Sequence of chain 1.B:
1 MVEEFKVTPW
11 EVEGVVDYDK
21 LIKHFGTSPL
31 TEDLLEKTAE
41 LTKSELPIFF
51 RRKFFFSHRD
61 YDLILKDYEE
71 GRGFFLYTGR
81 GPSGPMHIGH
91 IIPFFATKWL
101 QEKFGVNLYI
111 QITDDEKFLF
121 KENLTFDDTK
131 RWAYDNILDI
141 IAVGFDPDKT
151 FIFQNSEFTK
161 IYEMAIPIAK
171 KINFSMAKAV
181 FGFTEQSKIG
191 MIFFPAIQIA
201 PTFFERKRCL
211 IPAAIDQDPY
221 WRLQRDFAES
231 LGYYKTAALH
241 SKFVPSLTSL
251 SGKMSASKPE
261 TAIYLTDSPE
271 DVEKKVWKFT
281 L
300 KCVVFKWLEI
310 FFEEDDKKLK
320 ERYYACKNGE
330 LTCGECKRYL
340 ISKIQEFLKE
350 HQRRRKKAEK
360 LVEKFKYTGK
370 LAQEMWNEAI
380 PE

Binding-site contacts:
Ligand atom N6 contacts residue LYS253 of chain 1.B at 3.5 Å.
Ligand atom O5' contacts residue HIS90 of chain 1.B at 3.5 Å.
Ligand atom N1 contacts residue VAL244 of chain 1.B at 2.8 Å (h-bond).
Ligand atom CZ2 contacts residue TRP221 of chain 1.B at 3.5 Å (hydrophobic).
Ligand atom C4 contacts residue GLY89 of chain 1.B at 3.4 Å.
Ligand atom NH3 contacts residue GLN198 of chain 1.B at 3.1 Å (h-bond).
Ligand atom CE2 contacts residue TYR77 of chain 1.B at 3.5 Å (hydrophobic).
Ligand atom C2 contacts residue GLY89 of chain 1.B at 3.3 Å.
Ligand atom CE2 contacts residue GLN198 of chain 1.B at 3.4 Å.
Ligand atom NH3 contacts residue GLU116 of chain 1.B at 2.7 Å (salt-bridge).
Ligand atom N6 contacts residue VAL244 of chain 1.B at 3.4 Å (h-bond).
Ligand atom C8 contacts residue HIS90 of chain 1.B at 3.5 Å.
Ligand atom CD2 contacts residue GLY79 of chain 1.B at 3.4 Å.
Ligand atom O1P contacts residue ARG80 of chain 1.B at 3.1 Å (salt-bridge).
Ligand atom CD2 contacts residue GLN198 of chain 1.B at 3.4 Å.
Ligand atom NE1 contacts residue TYR77 of chain 1.B at 2.7 Å (h-bond).
Ligand atom CA contacts residue GLN217 of chain 1.B at 3.3 Å.
Ligand atom CD1 contacts residue THR113 of chain 1.B at 3.5 Å.
Ligand atom CD1 contacts residue GLN198 of chain 1.B at 3.3 Å.
Ligand atom N1 contacts residue PHE243 of chain 1.B at 3.5 Å.
Ligand atom N6 contacts residue MET254 of chain 1.B at 3.4 Å (h-bond).
Ligand atom CE2 contacts residue GLY79 of chain 1.B at 3.4 Å.
Ligand atom CH2 contacts residue GLY79 of chain 1.B at 3.5 Å.
Ligand atom N3 contacts residue GLY89 of chain 1.B at 3.0 Å (h-bond).
Ligand atom O3' contacts residue PRO93 of chain 1.B at 3.4 Å.
Ligand atom CE3 contacts residue GLY79 of chain 1.B at 3.4 Å.
Ligand atom CG contacts residue GLN198 of chain 1.B at 3.5 Å.
Ligand atom NE1 contacts residue GLN198 of chain 1.B at 3.4 Å (h-bond).
Ligand atom O contacts residue LYS117 of chain 1.B at 3.1 Å (salt-bridge).
Ligand atom CZ2 contacts residue GLY79 of chain 1.B at 3.3 Å.
Ligand atom O2' contacts residue ASP216 of chain 1.B at 2.9 Å (salt-bridge).
Ligand atom O contacts residue GLY81 of chain 1.B at 3.5 Å (h-bond).
Ligand atom O3' contacts residue ALA213 of chain 1.B at 3.4 Å.
Ligand atom CD1 contacts residue GLN111 of chain 1.B at 3.2 Å.
Ligand atom NE1 contacts residue GLN111 of chain 1.B at 3.1 Å (h-bond).
Ligand atom NH3 contacts residue GLN217 of chain 1.B at 3.5 Å (h-bond).
Ligand atom O4' contacts residue HIS90 of chain 1.B at 3.4 Å.
Ligand atom O2' contacts residue ALA214 of chain 1.B at 2.9 Å (h-bond).
Ligand atom O1P contacts residue GLY81 of chain 1.B at 2.7 Å (h-bond).
Ligand atom N7 contacts residue LYS253 of chain 1.B at 3.2 Å (salt-bridge).

This protein binds this small molecule.
Small molecule (SMILES): Nc1ncnc2c1ncn2[C@@H]1O[C@H](CO[P](=O)(O)OC(=O)[C@@H](N)Cc2c[nH]c3ccccc23)[C@@H](O)[C@H]1O